The protein below binds the small molecule below.
Small molecule (SMILES): C[S@@H](CCCN)C[C@H]1O[C@@H](n2cnc3c(N)ncnc32)[C@H](O)[C@@H]1O

Sequence of chain 1.A:
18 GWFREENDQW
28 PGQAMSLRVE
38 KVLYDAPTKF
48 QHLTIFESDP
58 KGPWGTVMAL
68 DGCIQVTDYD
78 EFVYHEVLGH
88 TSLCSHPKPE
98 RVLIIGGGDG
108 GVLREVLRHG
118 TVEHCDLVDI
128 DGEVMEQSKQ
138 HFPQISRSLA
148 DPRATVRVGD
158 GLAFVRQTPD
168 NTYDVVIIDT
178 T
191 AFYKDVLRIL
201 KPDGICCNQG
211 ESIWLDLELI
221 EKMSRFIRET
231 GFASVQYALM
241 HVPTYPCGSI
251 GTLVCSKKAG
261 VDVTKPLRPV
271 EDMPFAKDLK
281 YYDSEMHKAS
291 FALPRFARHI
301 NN

Binding-site contacts:
Ligand atom C1' contacts residue ASP126 of chain 1.A at 3.2 Å.
Ligand atom C5 contacts residue ILE127 of chain 1.A at 3.6 Å (hydrophobic).
Ligand atom N1 contacts residue GLY158 of chain 1.A at 2.9 Å (h-bond).
Ligand atom C8 contacts residue THR178 of chain 1.A at 3.5 Å.
Ligand atom C5' contacts residue THR178 of chain 1.A at 3.7 Å.
Ligand atom N3 contacts residue ILE127 of chain 1.A at 3.1 Å (h-bond).
Ligand atom C2' contacts residue ASP126 of chain 1.A at 3.6 Å.
Ligand atom CE contacts residue ASP106 of chain 1.A at 3.3 Å.
Ligand atom CA contacts residue HIS82 of chain 1.A at 3.5 Å.
Ligand atom O3' contacts residue VAL131 of chain 1.A at 3.5 Å.
Ligand atom C2 contacts residue ILE127 of chain 1.A at 3.4 Å (hydrophobic).
Ligand atom CA contacts residue ASP106 of chain 1.A at 3.6 Å.
Ligand atom O2' contacts residue GLN48 of chain 1.A at 2.8 Å (h-bond).
Ligand atom C5' contacts residue ASP176 of chain 1.A at 3.3 Å.
Ligand atom CB contacts residue ASP176 of chain 1.A at 3.1 Å.
Ligand atom N6 contacts residue ASP157 of chain 1.A at 3.0 Å (salt-bridge).
Ligand atom C3' contacts residue LEU67 of chain 1.A at 3.5 Å (hydrophobic).
Ligand atom O3' contacts residue ASP126 of chain 1.A at 2.8 Å (salt-bridge).
Ligand atom C2 contacts residue VAL125 of chain 1.A at 3.4 Å (hydrophobic).
Ligand atom N3 contacts residue VAL125 of chain 1.A at 3.7 Å.
Ligand atom C2' contacts residue GLN48 of chain 1.A at 3.6 Å.
Ligand atom O4' contacts residue THR177 of chain 1.A at 3.5 Å.
Ligand atom N3 contacts residue ASP126 of chain 1.A at 3.5 Å.
Ligand atom N3 contacts residue GLY103 of chain 1.A at 3.5 Å.
Ligand atom O4' contacts residue ASP176 of chain 1.A at 3.6 Å (salt-bridge).
Ligand atom O2' contacts residue ASP128 of chain 1.A at 3.5 Å.
Ligand atom O2' contacts residue ASP126 of chain 1.A at 2.8 Å (salt-bridge).
Ligand atom C4' contacts residue ASP126 of chain 1.A at 3.4 Å.
Ligand atom SD contacts residue ASP106 of chain 1.A at 3.4 Å (salt-bridge).
Ligand atom O4' contacts residue GLY103 of chain 1.A at 3.6 Å.
Ligand atom C3' contacts residue ASP126 of chain 1.A at 3.5 Å.
Ligand atom CA contacts residue GLN72 of chain 1.A at 3.5 Å.
Ligand atom CG contacts residue GLN72 of chain 1.A at 3.0 Å.
Ligand atom C4 contacts residue ILE127 of chain 1.A at 3.6 Å (hydrophobic).
Ligand atom C4' contacts residue ASP176 of chain 1.A at 3.6 Å.
Ligand atom SD contacts residue ASP176 of chain 1.A at 3.7 Å.
Ligand atom N contacts residue ASP176 of chain 1.A at 3.1 Å (salt-bridge).
Ligand atom C2 contacts residue GLY158 of chain 1.A at 3.6 Å.
Ligand atom N contacts residue HIS82 of chain 1.A at 2.9 Å (h-bond).
Ligand atom N contacts residue ASP106 of chain 1.A at 2.7 Å (salt-bridge).